Sequence of chain 4.B:
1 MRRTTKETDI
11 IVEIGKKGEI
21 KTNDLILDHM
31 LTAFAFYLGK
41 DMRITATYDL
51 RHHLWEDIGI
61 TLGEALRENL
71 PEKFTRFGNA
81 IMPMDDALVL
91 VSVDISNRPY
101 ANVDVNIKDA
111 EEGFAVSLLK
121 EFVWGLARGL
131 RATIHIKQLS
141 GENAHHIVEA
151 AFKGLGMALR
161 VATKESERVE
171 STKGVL

Binding-site contacts:
Ligand atom C5 contacts residue MN1 of chain 4.G at 3.3 Å.
Ligand atom N4 contacts residue GLU56 of chain 4.B at 3.2 Å (salt-bridge).
Ligand atom O13 contacts residue GLU7 of chain 4.B at 2.7 Å (salt-bridge).
Ligand atom P9 contacts residue ARG76 of chain 4.A at 3.7 Å.
Ligand atom O11 contacts residue ARG76 of chain 4.A at 2.8 Å (salt-bridge).
Ligand atom C5 contacts residue MN1 of chain 4.H at 3.3 Å.
Ligand atom N1 contacts residue GLU149 of chain 4.C at 3.1 Å (salt-bridge).
Ligand atom O11 contacts residue SER171 of chain 4.A at 2.6 Å (h-bond).
Ligand atom C5 contacts residue HIS145 of chain 4.C at 3.3 Å.
Ligand atom N4 contacts residue HIS146 of chain 4.C at 3.3 Å (h-bond).
Ligand atom C7 contacts residue GLU149 of chain 4.C at 3.6 Å.
Ligand atom O13 contacts residue MN1 of chain 4.H at 2.3 Å.
Ligand atom P9 contacts residue LYS153 of chain 4.C at 3.8 Å.
Ligand atom O12 contacts residue LYS153 of chain 4.C at 2.8 Å (salt-bridge).
Ligand atom O13 contacts residue GLU149 of chain 4.C at 3.2 Å (salt-bridge).
Ligand atom C7 contacts residue GLU7 of chain 4.B at 3.5 Å.
Ligand atom C3 contacts residue MN1 of chain 4.G at 3.3 Å.
Ligand atom N2 contacts residue MET84 of chain 4.C at 3.5 Å (h-bond).
Ligand atom C3 contacts residue MET84 of chain 4.C at 3.7 Å (hydrophobic).
Ligand atom C6 contacts residue GLU149 of chain 4.C at 3.5 Å.
Ligand atom N1 contacts residue HIS145 of chain 4.C at 3.0 Å (h-bond).
Ligand atom N2 contacts residue GLU149 of chain 4.C at 3.6 Å.
Ligand atom C5 contacts residue HIS52 of chain 4.B at 3.2 Å.
Ligand atom C6 contacts residue MN1 of chain 4.H at 3.5 Å.
Ligand atom N1 contacts residue HIS53 of chain 4.B at 3.3 Å (h-bond).
Ligand atom O10 contacts residue LYS173 of chain 4.A at 2.7 Å (salt-bridge).
Ligand atom N2 contacts residue MN1 of chain 4.H at 3.2 Å.
Ligand atom C5 contacts residue HIS53 of chain 4.B at 3.7 Å.
Ligand atom P9 contacts residue SER171 of chain 4.A at 3.7 Å.
Ligand atom N1 contacts residue MN1 of chain 4.H at 2.2 Å.
Ligand atom O12 contacts residue ARG98 of chain 4.A at 3.1 Å (salt-bridge).
Ligand atom O12 contacts residue ARG76 of chain 4.A at 3.0 Å (salt-bridge).
Ligand atom O13 contacts residue HIS53 of chain 4.B at 3.3 Å (h-bond).
Ligand atom O13 contacts residue HIS29 of chain 4.C at 3.2 Å (h-bond).
Ligand atom C6 contacts residue MET84 of chain 4.C at 3.6 Å (hydrophobic).
Ligand atom N4 contacts residue HIS52 of chain 4.B at 3.1 Å (h-bond).
Ligand atom N4 contacts residue MN1 of chain 4.G at 2.3 Å.
Ligand atom C7 contacts residue MN1 of chain 4.H at 3.4 Å.
Ligand atom O10 contacts residue ARG98 of chain 4.A at 2.8 Å (salt-bridge).
Ligand atom C8 contacts residue GLU149 of chain 4.C at 3.4 Å.

A protein and the small-molecule ligand that binds it are described below.
Small molecule (SMILES): O=P(O)(O)C[C@@H](O)Cn1cncn1

Sequence of chain 4.A:
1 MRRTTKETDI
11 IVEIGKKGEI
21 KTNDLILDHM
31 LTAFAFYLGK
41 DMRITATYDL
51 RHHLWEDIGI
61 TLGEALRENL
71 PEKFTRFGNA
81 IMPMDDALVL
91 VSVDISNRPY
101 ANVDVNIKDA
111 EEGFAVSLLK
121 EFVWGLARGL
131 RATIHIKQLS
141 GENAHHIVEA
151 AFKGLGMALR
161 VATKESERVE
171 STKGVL

Sequence of chain 4.C:
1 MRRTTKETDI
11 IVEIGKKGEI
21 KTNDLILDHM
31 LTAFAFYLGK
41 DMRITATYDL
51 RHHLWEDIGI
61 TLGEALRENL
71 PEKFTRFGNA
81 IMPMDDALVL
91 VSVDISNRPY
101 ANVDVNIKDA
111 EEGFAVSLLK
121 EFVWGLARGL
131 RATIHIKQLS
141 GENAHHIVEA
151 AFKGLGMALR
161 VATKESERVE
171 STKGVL